This small molecule binds to this protein.
Small molecule (SMILES): CC(=O)N[C@@H]1[C@@H](O)[C@H](O)[C@@H](CO)O[C@H]1O

Sequence of chain 2.A:
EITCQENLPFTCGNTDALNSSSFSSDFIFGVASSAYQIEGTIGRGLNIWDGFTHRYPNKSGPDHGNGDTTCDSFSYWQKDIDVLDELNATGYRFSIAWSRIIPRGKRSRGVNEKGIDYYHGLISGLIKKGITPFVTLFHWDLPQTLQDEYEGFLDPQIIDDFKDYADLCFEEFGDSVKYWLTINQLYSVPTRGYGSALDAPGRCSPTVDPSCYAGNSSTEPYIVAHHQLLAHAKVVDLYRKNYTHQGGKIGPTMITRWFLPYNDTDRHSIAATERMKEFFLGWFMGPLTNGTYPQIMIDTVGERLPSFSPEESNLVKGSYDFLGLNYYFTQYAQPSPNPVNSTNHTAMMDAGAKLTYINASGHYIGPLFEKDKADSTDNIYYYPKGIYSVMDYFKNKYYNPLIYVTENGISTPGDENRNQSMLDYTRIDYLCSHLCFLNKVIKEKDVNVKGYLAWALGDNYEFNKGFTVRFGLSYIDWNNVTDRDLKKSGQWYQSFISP

Binding-site contacts:
Ligand atom C2 contacts residue ASN346 of chain 2.A at 2.9 Å.
Ligand atom O7 contacts residue ASN346 of chain 2.A at 4.0 Å.
Ligand atom C5 contacts residue ASN346 of chain 2.A at 3.5 Å.
Ligand atom C4 contacts residue ASN346 of chain 2.A at 4.3 Å.
Ligand atom O5 contacts residue ASN346 of chain 2.A at 2.2 Å (h-bond).
Ligand atom N2 contacts residue ASN346 of chain 2.A at 3.5 Å (h-bond).
Ligand atom O7 contacts residue SER344 of chain 2.A at 3.8 Å.
Ligand atom C7 contacts residue ASN346 of chain 2.A at 4.0 Å.
Ligand atom C6 contacts residue ASN346 of chain 2.A at 4.3 Å.
Ligand atom C3 contacts residue ASN346 of chain 2.A at 4.0 Å.
Ligand atom O6 contacts residue ASN346 of chain 2.A at 4.0 Å.
Ligand atom O6 contacts residue MET351 of chain 2.A at 3.7 Å.
Ligand atom C1 contacts residue ASN346 of chain 2.A at 1.5 Å.